Sequence of chain 1.A:
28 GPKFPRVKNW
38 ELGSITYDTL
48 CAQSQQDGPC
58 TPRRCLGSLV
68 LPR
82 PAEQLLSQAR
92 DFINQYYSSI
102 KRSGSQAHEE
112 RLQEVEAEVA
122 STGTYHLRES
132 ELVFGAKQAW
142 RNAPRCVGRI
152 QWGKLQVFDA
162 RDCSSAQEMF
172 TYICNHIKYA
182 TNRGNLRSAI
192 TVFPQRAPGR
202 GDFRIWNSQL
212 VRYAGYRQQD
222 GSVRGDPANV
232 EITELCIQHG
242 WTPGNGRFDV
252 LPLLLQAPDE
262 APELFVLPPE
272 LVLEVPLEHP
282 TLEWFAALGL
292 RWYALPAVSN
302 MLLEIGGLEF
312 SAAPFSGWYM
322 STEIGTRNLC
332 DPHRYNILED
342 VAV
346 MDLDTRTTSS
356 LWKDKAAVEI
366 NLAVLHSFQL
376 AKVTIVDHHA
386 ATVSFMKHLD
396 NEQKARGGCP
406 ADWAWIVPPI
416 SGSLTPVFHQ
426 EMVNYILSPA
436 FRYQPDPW

A protein and the small-molecule ligand that binds it are described below.
Small molecule (SMILES): Cc1cc(N)nc(CCc2cncc([C@@H](CN)Cc3cc(C)cc(N)n3)c2)c1

Binding-site contacts:
Ligand atom C02 contacts residue HEM1 of chain 1.C at 3.7 Å.
Ligand atom N18 contacts residue H4B1 of chain 1.D at 2.7 Å (h-bond).
Ligand atom C12 contacts residue HEM1 of chain 1.C at 3.8 Å.
Ligand atom C18 contacts residue H4B1 of chain 1.D at 3.1 Å.
Ligand atom C28 contacts residue TRP410 of chain 1.A at 3.6 Å (hydrophobic).
Ligand atom C26 contacts residue HEM1 of chain 1.C at 3.3 Å.
Ligand atom C07 contacts residue HEM1 of chain 1.C at 3.5 Å.
Ligand atom C07 contacts residue GLY318 of chain 1.A at 3.6 Å.
Ligand atom C03 contacts residue HEM1 of chain 1.C at 3.5 Å.
Ligand atom C16 contacts residue HEM1 of chain 1.C at 2.9 Å.
Ligand atom N21 contacts residue HEM1 of chain 1.C at 3.3 Å (h-bond).
Ligand atom C02 contacts residue TRP319 of chain 1.A at 3.7 Å (hydrophobic).
Ligand atom C18 contacts residue GOL1 of chain 1.G at 3.6 Å.
Ligand atom C18 contacts residue TRP410 of chain 1.A at 3.3 Å (hydrophobic).
Ligand atom C05 contacts residue VAL299 of chain 1.A at 3.5 Å (hydrophobic).
Ligand atom C08 contacts residue GLU324 of chain 1.A at 3.4 Å.
Ligand atom N02 contacts residue TRP319 of chain 1.A at 2.8 Å (h-bond).
Ligand atom N21 contacts residue TYR438 of chain 1.A at 3.6 Å.
Ligand atom C07 contacts residue PHE316 of chain 1.A at 3.6 Å (hydrophobic).
Ligand atom C09 contacts residue HEM1 of chain 1.C at 3.8 Å.
Ligand atom N11 contacts residue GLN210 of chain 1.A at 3.0 Å (h-bond).
Ligand atom C18 contacts residue HEM1 of chain 1.C at 3.4 Å.
Ligand atom N02 contacts residue TYR320 of chain 1.A at 3.7 Å.
Ligand atom C03 contacts residue PRO297 of chain 1.A at 3.8 Å (hydrophobic).
Ligand atom C28 contacts residue HEM1 of chain 1.C at 2.6 Å.
Ligand atom C27 contacts residue LEU68 of chain 1.A at 3.6 Å (hydrophobic).
Ligand atom C29 contacts residue HEM1 of chain 1.C at 3.7 Å.
Ligand atom C08 contacts residue HEM1 of chain 1.C at 3.6 Å.
Ligand atom N18 contacts residue HEM1 of chain 1.C at 2.6 Å (h-bond).
Ligand atom N02 contacts residue GLU324 of chain 1.A at 2.6 Å (salt-bridge).
Ligand atom N02 contacts residue HEM1 of chain 1.C at 3.4 Å.
Ligand atom C22 contacts residue TYR438 of chain 1.A at 3.8 Å (hydrophobic).
Ligand atom C11 contacts residue HEM1 of chain 1.C at 3.1 Å.
Ligand atom C06 contacts residue GLU324 of chain 1.A at 3.4 Å.
Ligand atom C12 contacts residue GLN210 of chain 1.A at 3.0 Å.
Ligand atom C02 contacts residue GLU324 of chain 1.A at 3.4 Å.
Ligand atom C09 contacts residue VAL299 of chain 1.A at 3.5 Å (hydrophobic).
Ligand atom N01 contacts residue GLU324 of chain 1.A at 2.5 Å (salt-bridge).
Ligand atom C15 contacts residue HEM1 of chain 1.C at 3.2 Å.
Ligand atom N22 contacts residue ASN301 of chain 1.A at 2.8 Å (h-bond).

Sequence of chain 1.B:
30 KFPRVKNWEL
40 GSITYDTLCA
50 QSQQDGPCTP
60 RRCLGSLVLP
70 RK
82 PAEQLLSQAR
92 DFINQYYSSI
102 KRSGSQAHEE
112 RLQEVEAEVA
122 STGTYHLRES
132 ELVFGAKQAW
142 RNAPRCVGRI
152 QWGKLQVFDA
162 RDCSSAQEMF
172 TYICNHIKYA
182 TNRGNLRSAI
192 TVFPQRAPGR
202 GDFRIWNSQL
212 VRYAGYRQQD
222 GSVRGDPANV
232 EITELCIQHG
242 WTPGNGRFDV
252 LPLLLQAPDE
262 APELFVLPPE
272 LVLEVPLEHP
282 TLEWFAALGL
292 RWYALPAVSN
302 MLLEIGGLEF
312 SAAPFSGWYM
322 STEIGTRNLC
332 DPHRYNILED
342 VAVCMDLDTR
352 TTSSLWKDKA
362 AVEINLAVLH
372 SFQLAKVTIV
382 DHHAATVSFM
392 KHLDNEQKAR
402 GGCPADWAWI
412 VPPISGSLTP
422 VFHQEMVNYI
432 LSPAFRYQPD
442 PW